This protein binds this small molecule.
Small molecule (SMILES): OCCCO

Sequence of chain 1.A:
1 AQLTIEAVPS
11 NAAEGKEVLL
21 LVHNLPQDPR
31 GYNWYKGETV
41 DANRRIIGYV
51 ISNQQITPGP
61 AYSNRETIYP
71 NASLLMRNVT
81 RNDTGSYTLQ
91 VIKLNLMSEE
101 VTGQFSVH

Binding-site contacts:
Ligand atom C2 contacts residue ARG65 of chain 1.A at 4.3 Å.
Ligand atom C1 contacts residue ASN64 of chain 1.A at 4.0 Å.
Ligand atom O1 contacts residue ASN64 of chain 1.A at 3.0 Å (h-bond).
Ligand atom O3 contacts residue SER63 of chain 1.A at 3.5 Å (h-bond).
Ligand atom C1 contacts residue SER63 of chain 1.A at 3.9 Å.
Ligand atom C2 contacts residue ASN64 of chain 1.A at 4.0 Å.
Ligand atom O3 contacts residue ARG65 of chain 1.A at 3.4 Å (salt-bridge).
Ligand atom C3 contacts residue ARG65 of chain 1.A at 4.3 Å.
Ligand atom O1 contacts residue SER63 of chain 1.A at 3.7 Å.
Ligand atom C3 contacts residue SER63 of chain 1.A at 3.2 Å.
Ligand atom C2 contacts residue SER63 of chain 1.A at 2.7 Å.